The small molecule below binds the protein below.
Small molecule (SMILES): CC[C@@H](C)S(=O)(=O)[O-]

Binding-site contacts:
Ligand atom O2 contacts residue PHE162 of chain 1.C at 4.2 Å.
Ligand atom C2 contacts residue PHE198 of chain 1.C at 4.2 Å (hydrophobic).
Ligand atom C3 contacts residue VAL121 of chain 1.C at 3.6 Å (hydrophobic).
Ligand atom S1 contacts residue MET95 of chain 1.C at 3.7 Å.
Ligand atom S1 contacts residue SER94 of chain 1.C at 1.5 Å (h-bond).
Ligand atom C4 contacts residue TRP28 of chain 1.C at 4.0 Å (hydrophobic).
Ligand atom O3 contacts residue GLY27 of chain 1.C at 3.8 Å.
Ligand atom C3 contacts residue MET95 of chain 1.C at 4.1 Å (hydrophobic).
Ligand atom S1 contacts residue HIS251 of chain 1.C at 3.5 Å (h-bond).
Ligand atom C2 contacts residue PHE158 of chain 1.C at 4.3 Å (hydrophobic).
Ligand atom S1 contacts residue TRP28 of chain 1.C at 3.9 Å.
Ligand atom C2 contacts residue TRP28 of chain 1.C at 3.7 Å (hydrophobic).
Ligand atom C3 contacts residue PHE125 of chain 1.C at 3.9 Å (hydrophobic).
Ligand atom C4 contacts residue PHE198 of chain 1.C at 3.6 Å (hydrophobic).
Ligand atom C4 contacts residue PHE125 of chain 1.C at 4.0 Å (hydrophobic).
Ligand atom O2 contacts residue HIS251 of chain 1.C at 3.3 Å (h-bond).
Ligand atom O2 contacts residue TRP28 of chain 1.C at 3.8 Å.
Ligand atom C1 contacts residue HIS251 of chain 1.C at 4.1 Å.
Ligand atom O3 contacts residue SER94 of chain 1.C at 2.1 Å (h-bond).
Ligand atom O2 contacts residue SER94 of chain 1.C at 2.6 Å (h-bond).
Ligand atom C2 contacts residue SER94 of chain 1.C at 3.9 Å.
Ligand atom C4 contacts residue PHE158 of chain 1.C at 4.5 Å (hydrophobic).
Ligand atom C3 contacts residue VAL225 of chain 1.C at 4.4 Å (hydrophobic).
Ligand atom C3 contacts residue PHE198 of chain 1.C at 3.7 Å (hydrophobic).
Ligand atom C1 contacts residue SER94 of chain 1.C at 2.6 Å.
Ligand atom C2 contacts residue ILE224 of chain 1.C at 3.8 Å (hydrophobic).
Ligand atom O3 contacts residue MET95 of chain 1.C at 3.0 Å (h-bond).
Ligand atom C1 contacts residue ILE224 of chain 1.C at 4.2 Å (hydrophobic).
Ligand atom C3 contacts residue SER94 of chain 1.C at 3.2 Å.
Ligand atom C4 contacts residue ILE224 of chain 1.C at 3.7 Å (hydrophobic).
Ligand atom C4 contacts residue PHE143 of chain 1.C at 4.3 Å (hydrophobic).
Ligand atom O3 contacts residue TRP28 of chain 1.C at 2.9 Å (h-bond).
Ligand atom C1 contacts residue VAL225 of chain 1.C at 4.0 Å (hydrophobic).

Sequence of chain 1.C:
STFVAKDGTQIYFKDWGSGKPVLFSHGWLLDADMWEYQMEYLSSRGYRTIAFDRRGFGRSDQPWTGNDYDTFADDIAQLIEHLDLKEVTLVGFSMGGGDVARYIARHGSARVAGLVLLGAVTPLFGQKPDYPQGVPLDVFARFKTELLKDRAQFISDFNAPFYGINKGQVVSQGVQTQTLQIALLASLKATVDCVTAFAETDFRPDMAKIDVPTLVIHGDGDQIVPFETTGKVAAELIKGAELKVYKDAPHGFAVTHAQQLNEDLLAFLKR